Sequence of chain 1.A:
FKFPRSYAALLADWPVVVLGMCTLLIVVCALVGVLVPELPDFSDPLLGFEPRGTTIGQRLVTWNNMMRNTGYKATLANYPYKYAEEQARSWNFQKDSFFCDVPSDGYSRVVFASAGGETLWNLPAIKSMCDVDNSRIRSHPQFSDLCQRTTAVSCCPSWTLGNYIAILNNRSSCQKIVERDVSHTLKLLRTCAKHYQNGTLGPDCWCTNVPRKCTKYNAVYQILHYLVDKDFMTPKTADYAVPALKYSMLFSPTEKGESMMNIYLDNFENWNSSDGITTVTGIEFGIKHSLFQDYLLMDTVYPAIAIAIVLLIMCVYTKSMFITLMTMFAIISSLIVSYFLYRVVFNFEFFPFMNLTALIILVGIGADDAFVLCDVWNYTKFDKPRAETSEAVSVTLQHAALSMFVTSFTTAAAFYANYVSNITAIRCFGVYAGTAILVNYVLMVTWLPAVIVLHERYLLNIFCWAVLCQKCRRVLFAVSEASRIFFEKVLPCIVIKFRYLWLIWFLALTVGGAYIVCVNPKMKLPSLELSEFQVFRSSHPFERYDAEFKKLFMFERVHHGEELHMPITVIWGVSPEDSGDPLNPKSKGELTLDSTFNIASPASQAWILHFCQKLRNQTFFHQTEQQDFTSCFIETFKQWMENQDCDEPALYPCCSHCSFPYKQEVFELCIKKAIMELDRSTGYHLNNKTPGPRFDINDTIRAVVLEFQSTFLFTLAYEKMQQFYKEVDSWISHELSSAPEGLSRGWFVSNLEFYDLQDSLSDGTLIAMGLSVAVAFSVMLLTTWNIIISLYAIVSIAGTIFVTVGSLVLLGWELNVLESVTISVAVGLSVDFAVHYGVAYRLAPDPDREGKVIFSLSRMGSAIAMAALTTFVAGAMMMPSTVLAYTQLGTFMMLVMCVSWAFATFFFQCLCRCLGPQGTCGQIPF

Binding-site contacts:
Ligand atom C2 contacts residue Y011 of chain 1.Y at 3.4 Å.
Ligand atom OAI contacts residue ASP333 of chain 1.A at 2.5 Å (salt-bridge).
Ligand atom CBA contacts residue Y011 of chain 1.L at 3.8 Å.
Ligand atom CBJ contacts residue Y011 of chain 1.Y at 4.1 Å.
Ligand atom OBY contacts residue MET332 of chain 1.A at 3.4 Å.
Ligand atom C6 contacts residue Y011 of chain 1.Y at 3.6 Å.
Ligand atom CBB contacts residue THR334 of chain 1.A at 3.8 Å.
Ligand atom OAQ contacts residue VAL335 of chain 1.A at 3.6 Å.
Ligand atom C6 contacts residue VAL335 of chain 1.A at 4.1 Å (hydrophobic).
Ligand atom CAB contacts residue ILE366 of chain 1.A at 4.0 Å (hydrophobic).
Ligand atom O6 contacts residue VAL335 of chain 1.A at 3.7 Å.
Ligand atom CAX contacts residue ILE341 of chain 1.A at 4.1 Å (hydrophobic).
Ligand atom CBS contacts residue MET332 of chain 1.A at 3.9 Å (hydrophobic).
Ligand atom CCN contacts residue TYR336 of chain 1.A at 3.5 Å (hydrophobic).
Ligand atom CBM contacts residue MET332 of chain 1.A at 3.4 Å (hydrophobic).
Ligand atom CBM contacts residue ASP333 of chain 1.A at 3.3 Å.
Ligand atom CBM contacts residue VAL335 of chain 1.A at 3.8 Å (hydrophobic).
Ligand atom C3 contacts residue Y011 of chain 1.Y at 3.5 Å.
Ligand atom OBX contacts residue Y011 of chain 1.Y at 3.5 Å.
Ligand atom CAW contacts residue Y011 of chain 1.L at 4.0 Å.
Ligand atom O5 contacts residue Y011 of chain 1.Y at 3.5 Å.
Ligand atom CBF contacts residue ALA338 of chain 1.A at 3.9 Å (hydrophobic).
Ligand atom CBP contacts residue Y011 of chain 1.Y at 3.9 Å.
Ligand atom CBF contacts residue THR334 of chain 1.A at 3.7 Å.
Ligand atom CBD contacts residue THR334 of chain 1.A at 3.8 Å.
Ligand atom CAA contacts residue Y011 of chain 1.L at 3.5 Å.
Ligand atom C1 contacts residue Y011 of chain 1.Y at 3.9 Å.
Ligand atom CAB contacts residue LEU393 of chain 1.A at 3.8 Å (hydrophobic).
Ligand atom CBC contacts residue Y011 of chain 1.L at 3.8 Å.
Ligand atom CBH contacts residue THR334 of chain 1.A at 3.8 Å.
Ligand atom C5 contacts residue Y011 of chain 1.Y at 3.6 Å.
Ligand atom OAQ contacts residue TYR336 of chain 1.A at 2.8 Å (h-bond).
Ligand atom O2 contacts residue Y011 of chain 1.Y at 2.6 Å (h-bond).
Ligand atom O3 contacts residue MET332 of chain 1.A at 3.7 Å.
Ligand atom OAI contacts residue MET332 of chain 1.A at 3.8 Å.
Ligand atom CBB contacts residue ALA338 of chain 1.A at 3.8 Å (hydrophobic).
Ligand atom CAB contacts residue Y011 of chain 1.Y at 4.1 Å.
Ligand atom CAY contacts residue Y011 of chain 1.L at 3.7 Å.
Ligand atom CAX contacts residue LEU393 of chain 1.A at 4.1 Å (hydrophobic).
Ligand atom O6 contacts residue Y011 of chain 1.Y at 3.6 Å (h-bond).

This small molecule binds to this protein.
Small molecule (SMILES): CCCCCCCCCCC(CCCCCCCCCC)(CO[C@@H]1O[C@H](CO)[C@@H](O[C@H]2O[C@H](CO)[C@@H](O)[C@H](O)[C@H]2O)[C@H](O)[C@H]1O)CO[C@@H]1O[C@H](CO)[C@@H](O[C@H]2O[C@H](CO)[C@@H](O)[C@H](O)[C@H]2O)[C@H](O)[C@H]1O